Binding-site contacts:
Ligand atom C4 contacts residue SER437 of chain 1.I at 3.4 Å.
Ligand atom O1A contacts residue SER437 of chain 1.I at 2.8 Å (h-bond).
Ligand atom O1A contacts residue VAL397 of chain 1.I at 3.6 Å (h-bond).
Ligand atom C7 contacts residue SER437 of chain 1.I at 3.8 Å.
Ligand atom O8 contacts residue SER437 of chain 1.I at 3.8 Å.
Ligand atom C4 contacts residue SER438 of chain 1.I at 4.0 Å.
Ligand atom N5 contacts residue SER437 of chain 1.I at 4.3 Å.
Ligand atom O4 contacts residue SER441 of chain 1.I at 4.5 Å.
Ligand atom O1B contacts residue SER437 of chain 1.I at 3.2 Å.
Ligand atom O6 contacts residue SER437 of chain 1.I at 1.8 Å (h-bond).
Ligand atom C6 contacts residue SER437 of chain 1.I at 2.6 Å.
Ligand atom C8 contacts residue SER437 of chain 1.I at 4.0 Å.
Ligand atom O1A contacts residue SER398 of chain 1.I at 3.5 Å (h-bond).
Ligand atom O4 contacts residue SER438 of chain 1.I at 4.4 Å.
Ligand atom C2 contacts residue SER437 of chain 1.I at 1.4 Å.
Ligand atom C5 contacts residue SER437 of chain 1.I at 3.5 Å.
Ligand atom C2 contacts residue SER438 of chain 1.I at 4.3 Å.
Ligand atom C1 contacts residue SER437 of chain 1.I at 2.5 Å.
Ligand atom C3 contacts residue SER437 of chain 1.I at 2.8 Å.

Sequence of chain 1.I:
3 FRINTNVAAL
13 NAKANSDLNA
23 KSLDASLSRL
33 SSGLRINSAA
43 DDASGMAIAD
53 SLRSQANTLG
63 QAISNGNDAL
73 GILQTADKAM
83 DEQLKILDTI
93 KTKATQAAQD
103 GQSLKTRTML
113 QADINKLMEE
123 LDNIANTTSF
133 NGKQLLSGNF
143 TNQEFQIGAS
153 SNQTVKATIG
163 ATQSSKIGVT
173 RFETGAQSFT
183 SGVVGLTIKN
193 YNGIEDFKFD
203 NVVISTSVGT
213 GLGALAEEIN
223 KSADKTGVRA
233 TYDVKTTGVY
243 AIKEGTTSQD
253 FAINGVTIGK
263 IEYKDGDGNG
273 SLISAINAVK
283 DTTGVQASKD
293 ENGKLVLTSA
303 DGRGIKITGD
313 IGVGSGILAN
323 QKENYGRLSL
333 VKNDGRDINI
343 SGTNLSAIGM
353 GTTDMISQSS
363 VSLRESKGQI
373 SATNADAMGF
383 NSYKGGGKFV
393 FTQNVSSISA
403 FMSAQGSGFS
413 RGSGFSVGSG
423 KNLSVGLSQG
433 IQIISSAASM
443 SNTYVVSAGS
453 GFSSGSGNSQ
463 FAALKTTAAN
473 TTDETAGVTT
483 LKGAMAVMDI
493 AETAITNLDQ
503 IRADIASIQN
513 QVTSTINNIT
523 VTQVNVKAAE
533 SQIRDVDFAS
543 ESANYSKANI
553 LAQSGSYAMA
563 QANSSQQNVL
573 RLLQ

A small-molecule ligand and the protein it binds are described below.
Small molecule (SMILES): C[C@H](O)[C@H](N)[C@@H]1O[C@](O)(C(=O)O)C[C@H](O)[C@@H]1N